Sequence of chain 1.C:
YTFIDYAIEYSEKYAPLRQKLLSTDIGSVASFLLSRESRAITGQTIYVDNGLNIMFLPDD

Binding-site contacts:
Ligand atom C1 contacts residue TYR171 of chain 1.A at 3.6 Å (hydrophobic).
Ligand atom O17 contacts residue TYR181 of chain 1.A at 2.5 Å (h-bond).
Ligand atom C3 contacts residue ILE227 of chain 1.A at 4.0 Å (hydrophobic).
Ligand atom C8 contacts residue ALA223 of chain 1.A at 4.1 Å (hydrophobic).
Ligand atom C4 contacts residue NAD1 of chain 1.E at 3.7 Å.
Ligand atom CL16 contacts residue ALA121 of chain 1.A at 3.6 Å.
Ligand atom C4 contacts residue ILE227 of chain 1.A at 3.9 Å (hydrophobic).
Ligand atom C3 contacts residue ILE4 of chain 1.C at 4.1 Å (hydrophobic).
Ligand atom O17 contacts residue LYS189 of chain 1.A at 3.9 Å.
Ligand atom O7 contacts residue NAD1 of chain 1.E at 3.5 Å.
Ligand atom C6 contacts residue TYR181 of chain 1.A at 3.5 Å (hydrophobic).
Ligand atom C13 contacts residue ILE227 of chain 1.A at 3.6 Å (hydrophobic).
Ligand atom C3 contacts residue ALA224 of chain 1.A at 3.8 Å (hydrophobic).
Ligand atom CL14 contacts residue TYR171 of chain 1.A at 3.5 Å.
Ligand atom C10 contacts residue ASN122 of chain 1.A at 4.0 Å.
Ligand atom C9 contacts residue ALA223 of chain 1.A at 3.5 Å (hydrophobic).
Ligand atom C10 contacts residue ALA121 of chain 1.A at 3.4 Å (hydrophobic).
Ligand atom C1 contacts residue TYR181 of chain 1.A at 3.5 Å (hydrophobic).
Ligand atom C8 contacts residue NAD1 of chain 1.E at 4.1 Å.
Ligand atom CL15 contacts residue ALA123 of chain 1.A at 3.2 Å.
Ligand atom C6 contacts residue NAD1 of chain 1.E at 3.6 Å.
Ligand atom C5 contacts residue NAD1 of chain 1.E at 3.7 Å.
Ligand atom C12 contacts residue ILE227 of chain 1.A at 4.2 Å (hydrophobic).
Ligand atom C9 contacts residue ALA121 of chain 1.A at 3.8 Å (hydrophobic).
Ligand atom C10 contacts residue ALA223 of chain 1.A at 4.0 Å (hydrophobic).
Ligand atom O17 contacts residue NAD1 of chain 1.E at 2.7 Å (h-bond).
Ligand atom CL14 contacts residue PHE3 of chain 1.C at 3.7 Å.
Ligand atom CL15 contacts residue ASN122 of chain 1.A at 3.6 Å.
Ligand atom CL16 contacts residue NAD1 of chain 1.E at 3.5 Å.
Ligand atom C1 contacts residue NAD1 of chain 1.E at 3.5 Å.
Ligand atom C12 contacts residue VAL126 of chain 1.A at 4.0 Å (hydrophobic).
Ligand atom C2 contacts residue PHE3 of chain 1.C at 4.2 Å (hydrophobic).
Ligand atom CL14 contacts residue NAD1 of chain 1.E at 3.8 Å.
Ligand atom O17 contacts residue TYR171 of chain 1.A at 4.0 Å.
Ligand atom C3 contacts residue NAD1 of chain 1.E at 3.4 Å.
Ligand atom C4 contacts residue ALA224 of chain 1.A at 3.7 Å (hydrophobic).
Ligand atom CL16 contacts residue ALA223 of chain 1.A at 3.4 Å.
Ligand atom C2 contacts residue NAD1 of chain 1.E at 3.6 Å.
Ligand atom C12 contacts residue MET185 of chain 1.A at 4.1 Å (hydrophobic).
Ligand atom CL15 contacts residue VAL126 of chain 1.A at 4.1 Å.

Sequence of chain 1.A:
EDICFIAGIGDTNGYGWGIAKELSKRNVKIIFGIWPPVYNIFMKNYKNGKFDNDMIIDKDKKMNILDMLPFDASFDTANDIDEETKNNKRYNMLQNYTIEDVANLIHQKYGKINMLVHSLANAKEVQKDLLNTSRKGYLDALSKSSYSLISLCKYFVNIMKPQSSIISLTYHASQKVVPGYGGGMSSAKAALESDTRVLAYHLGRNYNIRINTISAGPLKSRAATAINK

A small-molecule ligand and the protein it binds are described below.
Small molecule (SMILES): Oc1cc(Cl)ccc1Oc1ccc(Cl)cc1Cl